Sequence of chain 3.A:
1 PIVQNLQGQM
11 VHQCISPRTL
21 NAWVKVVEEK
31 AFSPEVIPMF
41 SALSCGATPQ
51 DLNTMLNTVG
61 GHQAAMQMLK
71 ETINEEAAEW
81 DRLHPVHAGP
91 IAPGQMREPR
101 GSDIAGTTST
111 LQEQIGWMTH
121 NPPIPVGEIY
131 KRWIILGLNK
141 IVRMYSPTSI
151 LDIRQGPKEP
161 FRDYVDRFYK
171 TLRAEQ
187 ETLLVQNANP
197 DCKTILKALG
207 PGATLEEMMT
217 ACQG

This protein binds this small molecule.
Small molecule (SMILES): Cn1nc(NS(C)(=O)=O)c2c(Cl)ccc(-n3c([C@H](Cc4cc(F)cc(F)c4)NC(=O)Cn4nc(C(F)(F)F)c5c4CCC=C5)nc4ncccc4c3=O)c21

Binding-site contacts:
Ligand atom F53 contacts residue ARG173 of chain 4.A at 3.2 Å.
Ligand atom C30 contacts residue ASN57 of chain 3.A at 3.2 Å.
Ligand atom C14 contacts residue TYR130 of chain 3.A at 3.4 Å (hydrophobic).
Ligand atom F32 contacts residue LEU56 of chain 3.A at 3.1 Å.
Ligand atom O08 contacts residue LYS70 of chain 3.A at 3.5 Å (salt-bridge).
Ligand atom O09 contacts residue ASN74 of chain 3.A at 3.0 Å (h-bond).
Ligand atom N37 contacts residue ASN57 of chain 3.A at 2.6 Å (h-bond).
Ligand atom C34 contacts residue LYS70 of chain 3.A at 3.6 Å.
Ligand atom O18 contacts residue THR107 of chain 3.A at 3.0 Å (h-bond).
Ligand atom C14 contacts residue ASN53 of chain 3.A at 3.4 Å.
Ligand atom C17 contacts residue ASN53 of chain 3.A at 3.7 Å.
Ligand atom O39 contacts residue LYS70 of chain 3.A at 3.3 Å.
Ligand atom F32 contacts residue MET66 of chain 3.A at 3.2 Å.
Ligand atom C48 contacts residue GLN67 of chain 3.A at 3.5 Å.
Ligand atom F35 contacts residue LYS70 of chain 3.A at 3.2 Å.
Ligand atom C28 contacts residue ASN57 of chain 3.A at 3.5 Å.
Ligand atom C28 contacts residue ASN53 of chain 3.A at 3.5 Å.
Ligand atom F53 contacts residue LEU172 of chain 4.A at 3.5 Å.
Ligand atom C27 contacts residue ASN57 of chain 3.A at 3.6 Å.
Ligand atom C20 contacts residue GLY106 of chain 3.A at 3.5 Å.
Ligand atom O18 contacts residue GLY106 of chain 3.A at 3.4 Å (h-bond).
Ligand atom C36 contacts residue LYS70 of chain 3.A at 3.7 Å.
Ligand atom C15 contacts residue THR107 of chain 3.A at 3.7 Å.
Ligand atom C38 contacts residue ASN57 of chain 3.A at 3.4 Å.
Ligand atom F35 contacts residue LEU69 of chain 3.A at 3.2 Å.
Ligand atom C14 contacts residue ALA105 of chain 3.A at 3.7 Å (hydrophobic).
Ligand atom C30 contacts residue LEU56 of chain 3.A at 3.6 Å (hydrophobic).
Ligand atom CL12 contacts residue ASN74 of chain 3.A at 2.9 Å.
Ligand atom C48 contacts residue GLN63 of chain 3.A at 3.5 Å.
Ligand atom C33 contacts residue MET66 of chain 3.A at 3.3 Å (hydrophobic).
Ligand atom N25 contacts residue ASN57 of chain 3.A at 2.9 Å (h-bond).
Ligand atom N23 contacts residue ASN57 of chain 3.A at 3.7 Å.
Ligand atom F35 contacts residue ILE73 of chain 3.A at 3.4 Å.
Ligand atom C40 contacts residue ASN57 of chain 3.A at 3.4 Å.
Ligand atom F35 contacts residue MET66 of chain 3.A at 3.6 Å.
Ligand atom N05 contacts residue ASN74 of chain 3.A at 3.6 Å.
Ligand atom C46 contacts residue GLN63 of chain 3.A at 3.5 Å.
Ligand atom C04 contacts residue LYS70 of chain 3.A at 3.5 Å.
Ligand atom C13 contacts residue TYR130 of chain 3.A at 3.5 Å (hydrophobic).
Ligand atom F52 contacts residue LEU172 of chain 4.A at 3.4 Å.

Sequence of chain 4.A:
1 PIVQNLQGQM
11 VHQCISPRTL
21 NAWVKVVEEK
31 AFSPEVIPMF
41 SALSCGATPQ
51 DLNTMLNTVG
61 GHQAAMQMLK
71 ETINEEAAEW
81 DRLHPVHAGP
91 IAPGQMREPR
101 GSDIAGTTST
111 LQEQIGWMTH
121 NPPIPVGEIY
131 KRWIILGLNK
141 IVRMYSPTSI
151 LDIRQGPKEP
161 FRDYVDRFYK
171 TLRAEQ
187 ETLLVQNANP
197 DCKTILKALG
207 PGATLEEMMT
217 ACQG